This protein binds this small molecule.
Small molecule (SMILES): O=C(/C=C/N1C[C@H]2C[C@@H]1CN2c1ccccn1)c1ccccc1O

Binding-site contacts:
Ligand atom CAF contacts residue PHE39 of chain 1.A at 4.0 Å (hydrophobic).
Ligand atom CAK contacts residue ASN94 of chain 1.A at 3.6 Å.
Ligand atom CAB contacts residue VAL59 of chain 1.A at 3.4 Å (hydrophobic).
Ligand atom OAJ contacts residue ASN89 of chain 1.A at 3.7 Å.
Ligand atom CAR contacts residue PRO43 of chain 1.A at 3.9 Å (hydrophobic).
Ligand atom CAC contacts residue LEU86 of chain 1.A at 4.0 Å (hydrophobic).
Ligand atom CAT contacts residue PRO43 of chain 1.A at 3.7 Å (hydrophobic).
Ligand atom CAE contacts residue TYR51 of chain 1.A at 4.0 Å (hydrophobic).
Ligand atom OAI contacts residue PHE93 of chain 1.A at 4.0 Å.
Ligand atom CAE contacts residue LEU42 of chain 1.A at 3.7 Å (hydrophobic).
Ligand atom CAB contacts residue ASP60 of chain 1.A at 4.0 Å.
Ligand atom CAA contacts residue LEU42 of chain 1.A at 3.5 Å (hydrophobic).
Ligand atom CAV contacts residue GLU47 of chain 1.A at 4.0 Å.
Ligand atom CAB contacts residue LEU42 of chain 1.A at 3.8 Å (hydrophobic).
Ligand atom CAB contacts residue PHE39 of chain 1.A at 3.9 Å (hydrophobic).
Ligand atom CAD contacts residue TYR51 of chain 1.A at 3.2 Å (hydrophobic).
Ligand atom CAU contacts residue PRO43 of chain 1.A at 3.9 Å (hydrophobic).
Ligand atom CAF contacts residue LEU42 of chain 1.A at 3.5 Å (hydrophobic).
Ligand atom CAC contacts residue LEU42 of chain 1.A at 4.0 Å (hydrophobic).
Ligand atom CAK contacts residue ILE100 of chain 1.A at 3.4 Å (hydrophobic).
Ligand atom CAA contacts residue VAL38 of chain 1.A at 3.9 Å (hydrophobic).
Ligand atom CAG contacts residue ASN94 of chain 1.A at 4.0 Å.
Ligand atom NAS contacts residue PRO43 of chain 1.A at 3.6 Å.
Ligand atom CAB contacts residue LEU86 of chain 1.A at 4.0 Å (hydrophobic).
Ligand atom CAH contacts residue ILE100 of chain 1.A at 3.6 Å (hydrophobic).
Ligand atom CAC contacts residue TYR51 of chain 1.A at 3.5 Å (hydrophobic).
Ligand atom CAG contacts residue ILE100 of chain 1.A at 3.7 Å (hydrophobic).
Ligand atom CAA contacts residue PHE39 of chain 1.A at 3.5 Å (hydrophobic).
Ligand atom OAI contacts residue ASN94 of chain 1.A at 2.9 Å (h-bond).
Ligand atom CAQ contacts residue VAL38 of chain 1.A at 3.6 Å (hydrophobic).
Ligand atom CAC contacts residue VAL59 of chain 1.A at 3.7 Å (hydrophobic).
Ligand atom OAJ contacts residue TYR51 of chain 1.A at 2.7 Å (h-bond).
Ligand atom CAM contacts residue ASN94 of chain 1.A at 4.0 Å.
Ligand atom CAW contacts residue LEU48 of chain 1.A at 4.0 Å (hydrophobic).
Ligand atom OAI contacts residue ILE100 of chain 1.A at 3.6 Å.
Ligand atom CAF contacts residue VAL38 of chain 1.A at 3.6 Å (hydrophobic).
Ligand atom CAG contacts residue TYR51 of chain 1.A at 3.8 Å (hydrophobic).
Ligand atom OAI contacts residue TYR51 of chain 1.A at 3.5 Å.
Ligand atom OAJ contacts residue ALA90 of chain 1.A at 3.2 Å.
Ligand atom CAD contacts residue LEU42 of chain 1.A at 3.9 Å (hydrophobic).

Sequence of chain 1.A:
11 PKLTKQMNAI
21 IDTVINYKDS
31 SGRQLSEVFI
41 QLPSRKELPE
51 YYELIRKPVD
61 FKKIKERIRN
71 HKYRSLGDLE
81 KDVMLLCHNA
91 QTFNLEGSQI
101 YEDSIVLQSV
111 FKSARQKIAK